The small molecule below binds the protein below.
Small molecule (SMILES): CC(C)C[C@H](NC(=O)[C@@H]1CCCN1C(=O)CNC(=O)[C@H](C)N)C(=O)N[C@@H](CO)C(=O)N[C@@H](CS)C(=O)NCC(=O)N[C@@H](C)C(=O)N[C@H](C=O)CCCN=C(N)N

Sequence of chain 1.B:
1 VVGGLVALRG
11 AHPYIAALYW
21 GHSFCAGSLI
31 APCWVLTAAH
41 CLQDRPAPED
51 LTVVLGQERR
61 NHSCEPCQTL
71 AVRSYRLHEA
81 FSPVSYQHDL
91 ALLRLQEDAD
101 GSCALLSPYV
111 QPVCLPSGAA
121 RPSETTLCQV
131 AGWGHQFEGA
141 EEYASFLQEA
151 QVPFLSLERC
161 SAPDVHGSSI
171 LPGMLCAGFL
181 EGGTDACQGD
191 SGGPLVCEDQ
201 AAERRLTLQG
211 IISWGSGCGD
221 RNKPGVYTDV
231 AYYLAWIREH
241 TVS

Binding-site contacts:
Ligand atom N contacts residue ARG204 of chain 1.B at 4.2 Å.
Ligand atom O contacts residue ARG204 of chain 1.B at 2.8 Å (salt-bridge).
Ligand atom CB contacts residue ALA201 of chain 1.B at 3.7 Å (hydrophobic).
Ligand atom NH2 contacts residue GLN200 of chain 1.B at 3.4 Å (h-bond).
Ligand atom C contacts residue GLU203 of chain 1.B at 4.1 Å.
Ligand atom C contacts residue ARG204 of chain 1.B at 3.9 Å.
Ligand atom CG contacts residue ALA201 of chain 1.B at 3.5 Å (hydrophobic).
Ligand atom C contacts residue ALA201 of chain 1.B at 3.4 Å (hydrophobic).
Ligand atom NH1 contacts residue ARG205 of chain 1.B at 3.0 Å (salt-bridge).
Ligand atom O contacts residue GLU203 of chain 1.B at 3.5 Å.
Ligand atom SG contacts residue ARG204 of chain 1.B at 3.8 Å.
Ligand atom CD contacts residue ARG205 of chain 1.B at 3.6 Å.
Ligand atom N contacts residue ALA201 of chain 1.B at 2.7 Å (h-bond).
Ligand atom CB contacts residue GLU203 of chain 1.B at 4.0 Å.
Ligand atom CA contacts residue GLU203 of chain 1.B at 3.8 Å.
Ligand atom N contacts residue GLU203 of chain 1.B at 3.8 Å.
Ligand atom CZ contacts residue GLN200 of chain 1.B at 4.0 Å.
Ligand atom CD2 contacts residue ARG204 of chain 1.B at 3.5 Å.
Ligand atom CD contacts residue ALA202 of chain 1.B at 4.2 Å (hydrophobic).
Ligand atom CA contacts residue GLU203 of chain 1.B at 4.1 Å.
Ligand atom N contacts residue GLU203 of chain 1.B at 4.1 Å.
Ligand atom NE contacts residue ARG205 of chain 1.B at 3.6 Å (salt-bridge).
Ligand atom O contacts residue ALA201 of chain 1.B at 4.1 Å.
Ligand atom CB contacts residue ALA201 of chain 1.B at 4.0 Å (hydrophobic).
Ligand atom CB contacts residue GLU203 of chain 1.B at 3.0 Å.
Ligand atom O contacts residue ARG204 of chain 1.B at 4.0 Å.
Ligand atom CA contacts residue ALA201 of chain 1.B at 3.1 Å (hydrophobic).
Ligand atom OG contacts residue GLU203 of chain 1.B at 3.3 Å (salt-bridge).
Ligand atom CA contacts residue CYS114 of chain 1.B at 3.5 Å (hydrophobic).
Ligand atom O contacts residue GLU203 of chain 1.B at 2.9 Å.
Ligand atom NE contacts residue GLN200 of chain 1.B at 3.4 Å (h-bond).
Ligand atom CZ contacts residue ARG205 of chain 1.B at 3.3 Å.
Ligand atom CB contacts residue CYS114 of chain 1.B at 3.1 Å (hydrophobic).
Ligand atom C contacts residue GLU203 of chain 1.B at 3.9 Å.
Ligand atom SG contacts residue CYS114 of chain 1.B at 2.1 Å (h-bond).
Ligand atom CB contacts residue ARG204 of chain 1.B at 3.9 Å.
Ligand atom N contacts residue GLU203 of chain 1.B at 4.1 Å.
Ligand atom NH2 contacts residue ARG205 of chain 1.B at 4.0 Å.
Ligand atom O contacts residue ALA202 of chain 1.B at 3.8 Å.
Ligand atom CA contacts residue ALA201 of chain 1.B at 3.9 Å (hydrophobic).